Sequence of chain 1.B:
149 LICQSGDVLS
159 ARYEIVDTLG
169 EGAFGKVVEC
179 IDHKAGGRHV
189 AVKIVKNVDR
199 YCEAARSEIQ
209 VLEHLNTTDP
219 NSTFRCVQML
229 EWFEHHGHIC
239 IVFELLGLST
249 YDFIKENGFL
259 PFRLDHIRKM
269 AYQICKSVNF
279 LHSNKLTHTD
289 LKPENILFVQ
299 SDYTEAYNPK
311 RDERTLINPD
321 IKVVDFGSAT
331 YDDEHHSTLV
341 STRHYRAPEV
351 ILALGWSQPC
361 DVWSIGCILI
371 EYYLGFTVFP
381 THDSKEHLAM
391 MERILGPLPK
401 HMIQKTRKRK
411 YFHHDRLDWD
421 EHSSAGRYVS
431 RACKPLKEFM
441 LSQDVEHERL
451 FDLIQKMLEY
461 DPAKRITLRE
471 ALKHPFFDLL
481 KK

Binding-site contacts:
Ligand atom C13 contacts residue GLU242 of chain 1.B at 3.6 Å.
Ligand atom C5 contacts residue VAL324 of chain 1.B at 3.8 Å (hydrophobic).
Ligand atom O24 contacts residue PHE241 of chain 1.B at 3.4 Å.
Ligand atom C23 contacts residue ASP325 of chain 1.B at 3.7 Å.
Ligand atom C14 contacts residue LEU167 of chain 1.B at 3.5 Å (hydrophobic).
Ligand atom C10 contacts residue LEU295 of chain 1.B at 3.9 Å (hydrophobic).
Ligand atom C17 contacts residue VAL175 of chain 1.B at 3.9 Å (hydrophobic).
Ligand atom O24 contacts residue ASP325 of chain 1.B at 3.4 Å (salt-bridge).
Ligand atom C8 contacts residue ALA189 of chain 1.B at 3.9 Å (hydrophobic).
Ligand atom C13 contacts residue ALA189 of chain 1.B at 3.5 Å (hydrophobic).
Ligand atom CL22 contacts residue GLU169 of chain 1.B at 3.5 Å.
Ligand atom O24 contacts residue VAL324 of chain 1.B at 3.9 Å.
Ligand atom N9 contacts residue VAL175 of chain 1.B at 3.6 Å.
Ligand atom CL22 contacts residue GLY168 of chain 1.B at 3.9 Å.
Ligand atom C4 contacts residue PHE241 of chain 1.B at 3.8 Å (hydrophobic).
Ligand atom O24 contacts residue LYS191 of chain 1.B at 3.6 Å.
Ligand atom C23 contacts residue LYS191 of chain 1.B at 3.6 Å.
Ligand atom C11 contacts residue LEU244 of chain 1.B at 3.1 Å (hydrophobic).
Ligand atom C16 contacts residue LEU167 of chain 1.B at 3.8 Å (hydrophobic).
Ligand atom C23 contacts residue VAL324 of chain 1.B at 3.9 Å (hydrophobic).
Ligand atom C7 contacts residue LEU295 of chain 1.B at 3.5 Å (hydrophobic).
Ligand atom N12 contacts residue LEU243 of chain 1.B at 3.7 Å.
Ligand atom CL22 contacts residue PHE172 of chain 1.B at 3.8 Å.
Ligand atom C17 contacts residue GLY168 of chain 1.B at 3.7 Å.
Ligand atom C11 contacts residue LEU167 of chain 1.B at 3.8 Å (hydrophobic).
Ligand atom C10 contacts residue VAL175 of chain 1.B at 3.7 Å (hydrophobic).
Ligand atom N15 contacts residue LEU167 of chain 1.B at 3.6 Å.
Ligand atom C4 contacts residue VAL324 of chain 1.B at 3.8 Å (hydrophobic).
Ligand atom N12 contacts residue LEU244 of chain 1.B at 2.8 Å (h-bond).
Ligand atom C18 contacts residue GLY168 of chain 1.B at 3.8 Å.
Ligand atom N12 contacts residue ALA189 of chain 1.B at 3.8 Å.
Ligand atom N12 contacts residue GLU242 of chain 1.B at 3.7 Å.
Ligand atom O25 contacts residue LYS191 of chain 1.B at 2.9 Å (salt-bridge).
Ligand atom C8 contacts residue LEU295 of chain 1.B at 3.5 Å (hydrophobic).
Ligand atom C13 contacts residue LEU295 of chain 1.B at 3.9 Å (hydrophobic).
Ligand atom C2 contacts residue LEU295 of chain 1.B at 3.8 Å (hydrophobic).
Ligand atom O24 contacts residue GLU206 of chain 1.B at 3.3 Å (salt-bridge).
Ligand atom C14 contacts residue LEU295 of chain 1.B at 3.9 Å (hydrophobic).
Ligand atom O25 contacts residue ASP325 of chain 1.B at 3.5 Å.
Ligand atom C13 contacts residue LEU244 of chain 1.B at 3.6 Å (hydrophobic).

A protein and the small-molecule ligand that binds it are described below.
Small molecule (SMILES): O=C(O)c1ccc2c(c1)nc(Nc1cccc(Cl)c1)c1ccncc12